Sequence of chain 1.G:
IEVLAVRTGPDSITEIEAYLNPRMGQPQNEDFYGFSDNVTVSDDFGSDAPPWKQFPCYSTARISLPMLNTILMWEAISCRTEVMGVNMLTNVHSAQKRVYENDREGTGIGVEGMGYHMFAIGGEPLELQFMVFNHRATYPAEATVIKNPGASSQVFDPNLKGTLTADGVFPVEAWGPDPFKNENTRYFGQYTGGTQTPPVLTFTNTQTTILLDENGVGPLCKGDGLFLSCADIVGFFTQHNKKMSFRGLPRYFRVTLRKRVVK

A small-molecule ligand and the protein it binds are described below.
Small molecule (SMILES): CC(=O)N[C@@H]1[C@@H](O)[C@H](O[C@@H]2O[C@H](CO[C@]3(C(=O)O)C[C@H](O)[C@@H](NC(C)=O)[C@H]([C@H](O)[C@H](O)CO)O3)[C@H](O)[C@H](O)[C@H]2O)[C@@H](CO)O[C@H]1O

Binding-site contacts:
Ligand atom C11 contacts residue PRO56 of chain 1.H at 3.9 Å (hydrophobic).
Ligand atom O10 contacts residue SER48 of chain 1.H at 3.5 Å.
Ligand atom C7 contacts residue SER53 of chain 1.H at 4.1 Å.
Ligand atom C8 contacts residue VAL47 of chain 1.H at 4.0 Å (hydrophobic).
Ligand atom C8 contacts residue SER53 of chain 1.H at 3.4 Å.
Ligand atom C4 contacts residue ALA55 of chain 1.H at 3.6 Å (hydrophobic).
Ligand atom C10 contacts residue SER48 of chain 1.H at 3.9 Å.
Ligand atom O8 contacts residue THR46 of chain 1.H at 3.6 Å.
Ligand atom C8 contacts residue ALA55 of chain 1.H at 3.6 Å (hydrophobic).
Ligand atom O7 contacts residue SER48 of chain 1.H at 4.0 Å.
Ligand atom C9 contacts residue VAL47 of chain 1.H at 3.2 Å (hydrophobic).
Ligand atom O10 contacts residue SER53 of chain 1.H at 3.7 Å.
Ligand atom O1B contacts residue THR46 of chain 1.H at 3.7 Å.
Ligand atom C11 contacts residue ALA55 of chain 1.H at 3.5 Å (hydrophobic).
Ligand atom N5 contacts residue ALA55 of chain 1.H at 3.5 Å (h-bond).
Ligand atom O9 contacts residue VAL47 of chain 1.H at 3.2 Å (h-bond).
Ligand atom C5 contacts residue ALA55 of chain 1.H at 4.1 Å (hydrophobic).
Ligand atom O9 contacts residue ARG110 of chain 1.G at 2.9 Å (salt-bridge).
Ligand atom C1 contacts residue SER53 of chain 1.H at 4.2 Å.
Ligand atom C4 contacts residue PRO57 of chain 1.H at 3.9 Å (hydrophobic).
Ligand atom N2 contacts residue SER53 of chain 1.H at 4.1 Å.
Ligand atom C10 contacts residue ALA55 of chain 1.H at 3.2 Å (hydrophobic).
Ligand atom N5 contacts residue THR46 of chain 1.H at 3.1 Å (h-bond).
Ligand atom O7 contacts residue VAL47 of chain 1.H at 3.5 Å (h-bond).
Ligand atom C11 contacts residue HIS105 of chain 1.G at 4.0 Å.
Ligand atom O1 contacts residue SER53 of chain 1.H at 3.2 Å.
Ligand atom O4 contacts residue PRO57 of chain 1.H at 3.9 Å.
Ligand atom C10 contacts residue THR46 of chain 1.H at 4.0 Å.
Ligand atom C11 contacts residue ASP54 of chain 1.H at 3.9 Å.
Ligand atom C5 contacts residue THR46 of chain 1.H at 3.9 Å.
Ligand atom C11 contacts residue THR46 of chain 1.H at 3.5 Å.
Ligand atom C9 contacts residue ARG110 of chain 1.G at 3.6 Å.
Ligand atom C7 contacts residue THR46 of chain 1.H at 3.9 Å.
Ligand atom C6 contacts residue THR46 of chain 1.H at 3.8 Å.
Ligand atom C11 contacts residue SER48 of chain 1.H at 3.8 Å.
Ligand atom C7 contacts residue VAL47 of chain 1.H at 3.6 Å (hydrophobic).
Ligand atom O10 contacts residue ALA55 of chain 1.H at 3.0 Å (h-bond).
Ligand atom O10 contacts residue ASP54 of chain 1.H at 3.8 Å.
Ligand atom O4 contacts residue ALA55 of chain 1.H at 2.7 Å (h-bond).
Ligand atom O9 contacts residue THR46 of chain 1.H at 3.5 Å.

Sequence of chain 1.H:
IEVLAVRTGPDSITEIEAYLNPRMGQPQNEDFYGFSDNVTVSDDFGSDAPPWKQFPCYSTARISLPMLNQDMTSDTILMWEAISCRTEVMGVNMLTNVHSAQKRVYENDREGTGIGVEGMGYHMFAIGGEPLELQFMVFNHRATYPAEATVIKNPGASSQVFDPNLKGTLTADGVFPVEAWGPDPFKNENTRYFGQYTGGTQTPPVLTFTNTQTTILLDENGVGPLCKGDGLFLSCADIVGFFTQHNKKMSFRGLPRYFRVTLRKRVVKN